Sequence of chain 1.A:
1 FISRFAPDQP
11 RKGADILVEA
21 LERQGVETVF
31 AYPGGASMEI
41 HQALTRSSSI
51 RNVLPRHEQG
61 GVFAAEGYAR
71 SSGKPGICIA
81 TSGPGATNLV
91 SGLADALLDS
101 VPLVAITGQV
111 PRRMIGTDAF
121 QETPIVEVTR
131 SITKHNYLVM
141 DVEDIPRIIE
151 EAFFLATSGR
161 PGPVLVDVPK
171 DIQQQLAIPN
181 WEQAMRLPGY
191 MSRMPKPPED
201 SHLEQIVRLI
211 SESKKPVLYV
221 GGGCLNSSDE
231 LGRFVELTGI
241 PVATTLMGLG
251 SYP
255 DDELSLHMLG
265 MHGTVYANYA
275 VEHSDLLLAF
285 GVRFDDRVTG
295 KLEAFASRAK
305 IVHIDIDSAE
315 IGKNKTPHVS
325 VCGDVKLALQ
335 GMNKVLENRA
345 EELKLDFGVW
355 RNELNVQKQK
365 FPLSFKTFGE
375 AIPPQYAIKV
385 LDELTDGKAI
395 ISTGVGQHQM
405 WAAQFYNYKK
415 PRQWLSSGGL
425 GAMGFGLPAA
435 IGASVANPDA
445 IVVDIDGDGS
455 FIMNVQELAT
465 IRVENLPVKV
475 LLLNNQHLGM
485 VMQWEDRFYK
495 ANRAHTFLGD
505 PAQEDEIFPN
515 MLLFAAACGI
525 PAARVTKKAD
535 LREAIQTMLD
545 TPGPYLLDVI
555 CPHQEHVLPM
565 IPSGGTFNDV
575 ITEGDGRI

Binding-site contacts:
Ligand atom C15 contacts residue PHE120 of chain 2.A at 3.8 Å (hydrophobic).
Ligand atom C3 contacts residue PHE120 of chain 2.A at 3.4 Å (hydrophobic).
Ligand atom C6 contacts residue ARG291 of chain 1.A at 3.8 Å.
Ligand atom C1 contacts residue MET114 of chain 2.A at 3.8 Å (hydrophobic).
Ligand atom C11 contacts residue TRP488 of chain 1.A at 3.3 Å (hydrophobic).
Ligand atom N16 contacts residue ARG291 of chain 1.A at 2.8 Å (salt-bridge).
Ligand atom C9 contacts residue SER567 of chain 1.A at 3.7 Å.
Ligand atom N12 contacts residue GLY35 of chain 2.A at 3.4 Å.
Ligand atom C2 contacts residue ASP290 of chain 1.A at 3.4 Å.
Ligand atom O18 contacts residue LYS170 of chain 2.A at 3.1 Å.
Ligand atom O23 contacts residue VAL110 of chain 2.A at 3.7 Å.
Ligand atom O17 contacts residue SER567 of chain 1.A at 2.8 Å.
Ligand atom C24 contacts residue PHE120 of chain 2.A at 3.7 Å (hydrophobic).
Ligand atom O23 contacts residue PHE120 of chain 2.A at 3.6 Å (h-bond).
Ligand atom C9 contacts residue LYS170 of chain 2.A at 3.8 Å.
Ligand atom N16 contacts residue TRP488 of chain 1.A at 3.3 Å.
Ligand atom C2 contacts residue ARG291 of chain 1.A at 3.6 Å.
Ligand atom C15 contacts residue ARG291 of chain 1.A at 3.4 Å.
Ligand atom C3 contacts residue VAL110 of chain 2.A at 3.7 Å (hydrophobic).
Ligand atom O25 contacts residue LYS170 of chain 2.A at 3.6 Å.
Ligand atom C28 contacts residue MET484 of chain 1.A at 3.9 Å (hydrophobic).
Ligand atom O20 contacts residue SER567 of chain 1.A at 3.0 Å (h-bond).
Ligand atom O20 contacts residue ARG291 of chain 1.A at 2.6 Å (salt-bridge).
Ligand atom N10 contacts residue TRP488 of chain 1.A at 3.3 Å.
Ligand atom C5 contacts residue PRO111 of chain 2.A at 3.9 Å (hydrophobic).
Ligand atom C9 contacts residue TRP488 of chain 1.A at 3.6 Å (hydrophobic).
Ligand atom C13 contacts residue TRP488 of chain 1.A at 3.5 Å (hydrophobic).
Ligand atom C24 contacts residue GLN121 of chain 2.A at 3.6 Å.
Ligand atom S7 contacts residue LYS170 of chain 2.A at 3.9 Å.
Ligand atom O20 contacts residue TRP488 of chain 1.A at 3.8 Å.
Ligand atom C28 contacts residue TRP488 of chain 1.A at 3.6 Å (hydrophobic).
Ligand atom C14 contacts residue TRP488 of chain 1.A at 3.5 Å (hydrophobic).
Ligand atom N8 contacts residue LYS170 of chain 2.A at 3.0 Å (salt-bridge).
Ligand atom N10 contacts residue LYS170 of chain 2.A at 3.6 Å.
Ligand atom C9 contacts residue ARG291 of chain 1.A at 3.7 Å.
Ligand atom C1 contacts residue ARG291 of chain 1.A at 3.5 Å.
Ligand atom N12 contacts residue TRP488 of chain 1.A at 3.5 Å.
Ligand atom C1 contacts residue ASP290 of chain 1.A at 3.4 Å.
Ligand atom O18 contacts residue PRO111 of chain 2.A at 3.2 Å.
Ligand atom C15 contacts residue TRP488 of chain 1.A at 3.5 Å (hydrophobic).

A protein and the small-molecule ligand that binds it are described below.
Small molecule (SMILES): COC(=O)c1ccccc1S(=O)(=O)NC(=O)Nc1nccc(C)n1

Sequence of chain 2.A:
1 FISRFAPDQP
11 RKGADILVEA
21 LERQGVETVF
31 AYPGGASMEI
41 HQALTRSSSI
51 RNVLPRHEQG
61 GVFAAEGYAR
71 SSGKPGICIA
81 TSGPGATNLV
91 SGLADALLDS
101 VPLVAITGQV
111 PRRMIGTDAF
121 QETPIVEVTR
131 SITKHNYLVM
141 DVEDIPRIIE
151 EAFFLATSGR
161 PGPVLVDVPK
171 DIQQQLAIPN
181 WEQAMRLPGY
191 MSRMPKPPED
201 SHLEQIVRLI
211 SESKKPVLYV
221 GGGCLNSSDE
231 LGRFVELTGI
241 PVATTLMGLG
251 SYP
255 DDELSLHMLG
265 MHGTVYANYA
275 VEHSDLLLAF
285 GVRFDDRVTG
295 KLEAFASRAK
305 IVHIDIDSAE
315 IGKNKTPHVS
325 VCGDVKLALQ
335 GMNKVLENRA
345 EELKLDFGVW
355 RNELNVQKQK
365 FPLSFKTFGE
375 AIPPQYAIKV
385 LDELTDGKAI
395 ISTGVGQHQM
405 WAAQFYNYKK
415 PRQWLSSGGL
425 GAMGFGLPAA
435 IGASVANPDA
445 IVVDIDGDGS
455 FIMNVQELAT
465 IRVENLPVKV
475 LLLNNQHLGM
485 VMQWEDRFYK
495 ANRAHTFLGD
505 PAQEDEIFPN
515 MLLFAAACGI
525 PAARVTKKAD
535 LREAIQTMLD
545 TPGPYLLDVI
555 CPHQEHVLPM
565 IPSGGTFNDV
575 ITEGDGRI